Sequence of chain 1.A:
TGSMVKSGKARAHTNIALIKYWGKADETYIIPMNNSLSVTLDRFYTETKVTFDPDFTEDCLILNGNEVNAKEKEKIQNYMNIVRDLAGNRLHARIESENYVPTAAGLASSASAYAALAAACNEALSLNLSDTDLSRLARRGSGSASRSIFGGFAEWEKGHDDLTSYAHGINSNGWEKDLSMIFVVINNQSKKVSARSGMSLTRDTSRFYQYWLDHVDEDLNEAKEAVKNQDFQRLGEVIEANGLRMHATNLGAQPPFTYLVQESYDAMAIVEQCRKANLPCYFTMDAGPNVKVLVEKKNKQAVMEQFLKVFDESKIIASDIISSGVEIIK

Binding-site contacts:
Ligand atom OAG contacts residue GLY145 of chain 1.A at 3.8 Å.
Ligand atom OAG contacts residue ARG198 of chain 1.A at 2.9 Å (salt-bridge).
Ligand atom O contacts residue ALA19 of chain 1.A at 3.3 Å.
Ligand atom C contacts residue ALA19 of chain 1.A at 3.8 Å (hydrophobic).
Ligand atom PAS contacts residue GLY145 of chain 1.A at 3.9 Å.
Ligand atom CB contacts residue LYS22 of chain 1.A at 3.6 Å.
Ligand atom OAD contacts residue SER112 of chain 1.A at 2.8 Å (h-bond).
Ligand atom CD contacts residue ASP288 of chain 1.A at 3.2 Å.
Ligand atom C contacts residue ARG149 of chain 1.A at 3.5 Å.
Ligand atom OAF contacts residue TYR23 of chain 1.A at 3.8 Å.
Ligand atom OAF contacts residue LYS26 of chain 1.A at 2.6 Å (salt-bridge).
Ligand atom OAN contacts residue TYR23 of chain 1.A at 3.9 Å.
Ligand atom OAH contacts residue TYR23 of chain 1.A at 3.7 Å.
Ligand atom OAF contacts residue ARG198 of chain 1.A at 2.8 Å (salt-bridge).
Ligand atom OAC contacts residue GLY145 of chain 1.A at 2.9 Å (h-bond).
Ligand atom PAS contacts residue TYR23 of chain 1.A at 3.7 Å.
Ligand atom CG contacts residue ASP288 of chain 1.A at 3.2 Å.
Ligand atom PAS contacts residue ARG198 of chain 1.A at 3.8 Å.
Ligand atom OAM contacts residue ALA197 of chain 1.A at 3.8 Å.
Ligand atom OAC contacts residue LYS26 of chain 1.A at 3.5 Å (salt-bridge).
Ligand atom OAH contacts residue SER146 of chain 1.A at 2.8 Å (h-bond).
Ligand atom OAC contacts residue ILE32 of chain 1.A at 3.7 Å.
Ligand atom OAC contacts residue TYR23 of chain 1.A at 2.7 Å (h-bond).
Ligand atom OXT contacts residue ARG149 of chain 1.A at 3.1 Å (salt-bridge).
Ligand atom CB contacts residue TYR23 of chain 1.A at 3.0 Å (hydrophobic).
Ligand atom CAP contacts residue ALA197 of chain 1.A at 3.9 Å (hydrophobic).
Ligand atom OAG contacts residue SER144 of chain 1.A at 3.0 Å (h-bond).
Ligand atom OAD contacts residue SER144 of chain 1.A at 2.8 Å (h-bond).
Ligand atom O contacts residue TYR23 of chain 1.A at 3.1 Å.
Ligand atom OXT contacts residue SER146 of chain 1.A at 3.8 Å.
Ligand atom CG contacts residue LYS22 of chain 1.A at 3.8 Å.
Ligand atom PAT contacts residue SER144 of chain 1.A at 3.5 Å.
Ligand atom CG contacts residue MET248 of chain 1.A at 3.9 Å (hydrophobic).
Ligand atom O contacts residue ARG149 of chain 1.A at 3.0 Å (salt-bridge).
Ligand atom PAT contacts residue SER146 of chain 1.A at 3.8 Å.
Ligand atom OAH contacts residue SER144 of chain 1.A at 3.1 Å (h-bond).
Ligand atom OAB contacts residue ALA197 of chain 1.A at 3.2 Å.
Ligand atom CA contacts residue TYR23 of chain 1.A at 3.1 Å (hydrophobic).
Ligand atom OAH contacts residue GLY145 of chain 1.A at 3.7 Å.
Ligand atom PAS contacts residue LYS26 of chain 1.A at 3.6 Å.

The small molecule below binds the protein below.
Small molecule (SMILES): O=C(O)[C@@H]1CCCN1C(=O)CO[P](=O)(O)OP(=O)(O)O